Sequence of chain 1.B:
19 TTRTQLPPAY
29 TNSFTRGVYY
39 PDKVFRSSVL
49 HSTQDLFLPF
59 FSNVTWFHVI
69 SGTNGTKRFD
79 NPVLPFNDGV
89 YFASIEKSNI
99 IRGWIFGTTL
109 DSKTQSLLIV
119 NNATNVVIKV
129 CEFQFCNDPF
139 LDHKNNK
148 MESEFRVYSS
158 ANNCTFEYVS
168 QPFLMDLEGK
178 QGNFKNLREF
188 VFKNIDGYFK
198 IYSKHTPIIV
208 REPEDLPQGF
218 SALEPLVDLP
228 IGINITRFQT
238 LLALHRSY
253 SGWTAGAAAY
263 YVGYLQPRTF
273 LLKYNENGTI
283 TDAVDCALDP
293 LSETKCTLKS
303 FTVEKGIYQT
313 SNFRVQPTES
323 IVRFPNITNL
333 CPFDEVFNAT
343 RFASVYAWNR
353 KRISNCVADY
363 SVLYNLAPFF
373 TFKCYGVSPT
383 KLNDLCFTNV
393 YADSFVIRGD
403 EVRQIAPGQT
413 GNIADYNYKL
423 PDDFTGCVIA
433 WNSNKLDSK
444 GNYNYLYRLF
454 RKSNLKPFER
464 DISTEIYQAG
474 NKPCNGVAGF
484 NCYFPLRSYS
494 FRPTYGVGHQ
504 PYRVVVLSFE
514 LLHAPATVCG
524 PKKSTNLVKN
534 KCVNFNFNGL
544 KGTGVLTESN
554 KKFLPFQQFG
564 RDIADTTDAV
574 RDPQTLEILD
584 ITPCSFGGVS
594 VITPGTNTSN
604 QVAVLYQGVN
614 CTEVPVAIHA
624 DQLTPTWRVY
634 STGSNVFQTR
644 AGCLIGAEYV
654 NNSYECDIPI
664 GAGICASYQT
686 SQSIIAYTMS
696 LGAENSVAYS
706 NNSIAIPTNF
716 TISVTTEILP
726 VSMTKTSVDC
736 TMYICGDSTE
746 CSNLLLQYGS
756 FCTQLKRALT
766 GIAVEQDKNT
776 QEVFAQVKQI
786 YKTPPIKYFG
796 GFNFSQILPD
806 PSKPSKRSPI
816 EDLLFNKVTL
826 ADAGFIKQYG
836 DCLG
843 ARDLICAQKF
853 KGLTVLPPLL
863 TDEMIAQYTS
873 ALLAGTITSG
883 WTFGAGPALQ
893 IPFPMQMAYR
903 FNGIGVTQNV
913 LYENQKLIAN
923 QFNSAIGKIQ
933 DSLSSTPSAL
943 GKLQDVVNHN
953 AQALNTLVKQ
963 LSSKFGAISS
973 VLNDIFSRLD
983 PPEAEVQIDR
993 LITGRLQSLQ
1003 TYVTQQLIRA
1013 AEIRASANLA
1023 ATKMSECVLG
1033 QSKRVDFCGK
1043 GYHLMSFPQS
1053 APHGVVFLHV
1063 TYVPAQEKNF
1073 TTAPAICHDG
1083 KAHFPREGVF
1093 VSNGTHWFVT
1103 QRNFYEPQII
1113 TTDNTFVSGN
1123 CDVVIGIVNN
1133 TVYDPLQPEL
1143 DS

Binding-site contacts:
Ligand atom C6 contacts residue ASN706 of chain 1.B at 4.2 Å.
Ligand atom C7 contacts residue TYR793 of chain 1.C at 4.3 Å (hydrophobic).
Ligand atom O3 contacts residue TYR793 of chain 1.C at 3.4 Å.
Ligand atom C8 contacts residue TYR793 of chain 1.C at 3.6 Å (hydrophobic).
Ligand atom C2 contacts residue ASN706 of chain 1.B at 2.6 Å.
Ligand atom O7 contacts residue ASN706 of chain 1.B at 3.6 Å.
Ligand atom C1 contacts residue ASN706 of chain 1.B at 1.4 Å.
Ligand atom O6 contacts residue ILE791 of chain 1.C at 3.7 Å.
Ligand atom C5 contacts residue ASN706 of chain 1.B at 3.6 Å.
Ligand atom C4 contacts residue ASN706 of chain 1.B at 4.3 Å.
Ligand atom C2 contacts residue TYR793 of chain 1.C at 3.6 Å (hydrophobic).
Ligand atom C3 contacts residue ASN706 of chain 1.B at 3.9 Å.
Ligand atom O6 contacts residue ASN706 of chain 1.B at 4.1 Å.
Ligand atom C6 contacts residue ILE791 of chain 1.C at 3.9 Å (hydrophobic).
Ligand atom C4 contacts residue TYR793 of chain 1.C at 4.0 Å (hydrophobic).
Ligand atom N2 contacts residue ASN706 of chain 1.B at 3.0 Å (h-bond).
Ligand atom C3 contacts residue TYR793 of chain 1.C at 3.9 Å (hydrophobic).
Ligand atom N2 contacts residue TYR793 of chain 1.C at 3.8 Å.
Ligand atom C7 contacts residue ASN706 of chain 1.B at 3.5 Å.
Ligand atom O5 contacts residue ASN706 of chain 1.B at 2.3 Å (h-bond).

This small molecule binds to this protein.
Small molecule (SMILES): CC(=O)N[C@H]1[C@H](O[C@H]2[C@H](O)[C@@H](NC(C)=O)CO[C@@H]2CO)O[C@H](CO)[C@@H](O)[C@@H]1O

Sequence of chain 1.C:
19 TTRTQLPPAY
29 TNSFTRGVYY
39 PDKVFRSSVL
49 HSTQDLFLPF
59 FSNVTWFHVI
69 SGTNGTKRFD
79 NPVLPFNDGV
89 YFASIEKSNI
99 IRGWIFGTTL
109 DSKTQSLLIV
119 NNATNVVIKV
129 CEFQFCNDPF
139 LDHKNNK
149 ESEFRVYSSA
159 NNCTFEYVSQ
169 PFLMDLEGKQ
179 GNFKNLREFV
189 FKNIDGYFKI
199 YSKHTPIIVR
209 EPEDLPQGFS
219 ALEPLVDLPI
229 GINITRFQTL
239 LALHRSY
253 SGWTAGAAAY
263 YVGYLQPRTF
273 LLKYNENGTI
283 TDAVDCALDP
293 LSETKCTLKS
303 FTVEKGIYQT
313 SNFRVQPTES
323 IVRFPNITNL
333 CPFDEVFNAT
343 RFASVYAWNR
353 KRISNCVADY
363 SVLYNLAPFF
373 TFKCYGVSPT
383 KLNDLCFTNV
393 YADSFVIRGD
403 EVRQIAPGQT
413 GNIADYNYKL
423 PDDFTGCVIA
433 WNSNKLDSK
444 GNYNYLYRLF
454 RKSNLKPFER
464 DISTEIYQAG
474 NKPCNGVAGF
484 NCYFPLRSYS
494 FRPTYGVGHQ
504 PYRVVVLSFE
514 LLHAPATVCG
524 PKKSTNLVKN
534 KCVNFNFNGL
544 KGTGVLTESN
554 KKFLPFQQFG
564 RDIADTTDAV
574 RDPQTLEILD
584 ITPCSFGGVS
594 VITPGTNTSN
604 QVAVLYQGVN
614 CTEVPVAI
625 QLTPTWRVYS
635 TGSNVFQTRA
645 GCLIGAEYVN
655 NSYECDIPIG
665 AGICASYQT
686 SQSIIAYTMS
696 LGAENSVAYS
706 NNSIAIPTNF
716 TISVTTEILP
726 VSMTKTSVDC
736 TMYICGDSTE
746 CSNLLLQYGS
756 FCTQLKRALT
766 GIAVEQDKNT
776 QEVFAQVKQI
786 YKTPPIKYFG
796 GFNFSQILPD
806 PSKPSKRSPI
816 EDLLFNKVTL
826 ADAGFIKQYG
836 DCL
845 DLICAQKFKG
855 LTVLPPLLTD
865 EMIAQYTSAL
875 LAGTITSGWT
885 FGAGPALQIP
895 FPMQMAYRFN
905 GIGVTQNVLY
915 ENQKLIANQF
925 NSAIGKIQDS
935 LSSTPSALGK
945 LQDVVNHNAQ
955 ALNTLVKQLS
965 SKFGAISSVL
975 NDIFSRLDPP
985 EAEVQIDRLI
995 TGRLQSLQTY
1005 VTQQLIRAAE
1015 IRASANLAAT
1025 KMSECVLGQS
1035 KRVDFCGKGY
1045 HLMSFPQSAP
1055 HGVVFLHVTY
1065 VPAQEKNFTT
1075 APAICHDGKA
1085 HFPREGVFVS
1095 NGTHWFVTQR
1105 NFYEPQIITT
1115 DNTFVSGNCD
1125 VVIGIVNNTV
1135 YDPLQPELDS